Binding-site contacts:
Ligand atom C12 contacts residue NE11 of chain 2.D at 0.2 Å.
Ligand atom CL16 contacts residue THR119 of chain 1.B at 3.3 Å.
Ligand atom O15 contacts residue LEU110 of chain 1.B at 3.5 Å.
Ligand atom CL14 contacts residue SER117 of chain 2.B at 3.6 Å.
Ligand atom C8 contacts residue ALA108 of chain 1.B at 3.9 Å (hydrophobic).
Ligand atom C8 contacts residue NE11 of chain 2.D at 0.2 Å.
Ligand atom CL13 contacts residue ALA108 of chain 1.B at 3.9 Å.
Ligand atom C10 contacts residue NE11 of chain 2.D at 0.2 Å.
Ligand atom CL13 contacts residue THR119 of chain 1.B at 2.8 Å.
Ligand atom O15 contacts residue NE11 of chain 2.D at 0.1 Å (h-bond).
Ligand atom C5 contacts residue NE11 of chain 2.D at 0.1 Å.
Ligand atom C6 contacts residue THR119 of chain 1.B at 3.6 Å.
Ligand atom C3 contacts residue ALA108 of chain 2.B at 3.8 Å (hydrophobic).
Ligand atom C9 contacts residue NE11 of chain 2.D at 0.2 Å.
Ligand atom CL16 contacts residue NE11 of chain 2.D at 1.8 Å.
Ligand atom CL14 contacts residue THR119 of chain 2.B at 2.7 Å.
Ligand atom C2 contacts residue THR119 of chain 2.B at 3.5 Å.
Ligand atom C12 contacts residue ALA108 of chain 2.B at 3.7 Å (hydrophobic).
Ligand atom CL16 contacts residue LEU17 of chain 2.B at 2.7 Å.
Ligand atom CL14 contacts residue NE11 of chain 2.D at 0.2 Å.
Ligand atom C11 contacts residue NE11 of chain 2.D at 0.2 Å.
Ligand atom C10 contacts residue LYS15 of chain 2.B at 3.7 Å.
Ligand atom CL17 contacts residue NE11 of chain 2.D at 1.6 Å.
Ligand atom CL14 contacts residue ALA108 of chain 2.B at 3.8 Å.
Ligand atom O15 contacts residue LEU110 of chain 2.B at 3.6 Å.
Ligand atom C2 contacts residue NE11 of chain 2.D at 0.1 Å.
Ligand atom C1 contacts residue NE11 of chain 2.D at 0.1 Å.
Ligand atom C8 contacts residue LEU17 of chain 2.B at 3.4 Å (hydrophobic).
Ligand atom CL13 contacts residue NE11 of chain 2.D at 0.2 Å.
Ligand atom C3 contacts residue NE11 of chain 2.D at 0.1 Å.
Ligand atom CL18 contacts residue LYS15 of chain 1.B at 3.4 Å.
Ligand atom C7 contacts residue NE11 of chain 2.D at 0.1 Å.
Ligand atom C4 contacts residue NE11 of chain 2.D at 0.1 Å.
Ligand atom C6 contacts residue NE11 of chain 2.D at 0.1 Å.
Ligand atom C10 contacts residue LYS15 of chain 1.B at 3.7 Å.
Ligand atom CL13 contacts residue SER117 of chain 1.B at 3.5 Å.
Ligand atom C12 contacts residue LEU17 of chain 1.B at 3.5 Å (hydrophobic).
Ligand atom CL18 contacts residue LYS15 of chain 2.B at 3.6 Å.
Ligand atom CL18 contacts residue NE11 of chain 2.D at 0.4 Å.
Ligand atom CL16 contacts residue ALA108 of chain 1.B at 3.2 Å.

A small-molecule ligand and the protein it binds are described below.
Small molecule (SMILES): Oc1c(Cl)cc(-c2ccc(Cl)c(Cl)c2Cl)cc1Cl

Sequence of chain 1.B:
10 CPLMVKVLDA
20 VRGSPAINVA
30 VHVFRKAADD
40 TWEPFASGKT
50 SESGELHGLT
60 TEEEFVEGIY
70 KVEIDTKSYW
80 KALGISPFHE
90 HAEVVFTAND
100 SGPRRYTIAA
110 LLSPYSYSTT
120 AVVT

Sequence of chain 2.B:
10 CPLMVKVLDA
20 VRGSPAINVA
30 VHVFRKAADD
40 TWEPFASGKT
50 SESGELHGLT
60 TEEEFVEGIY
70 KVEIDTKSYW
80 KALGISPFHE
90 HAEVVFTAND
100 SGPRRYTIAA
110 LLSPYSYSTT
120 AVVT